Binding-site contacts:
Ligand atom O7 contacts residue LYS334 of chain 1.D at 2.9 Å (salt-bridge).
Ligand atom O4P contacts residue ARG295 of chain 1.D at 2.9 Å (salt-bridge).
Ligand atom O6 contacts residue ASN123 of chain 2.B at 3.0 Å (h-bond).
Ligand atom O3P contacts residue GLY380 of chain 1.D at 3.2 Å.
Ligand atom O3P contacts residue TRP66 of chain 2.B at 3.3 Å.
Ligand atom O6 contacts residue LYS177 of chain 1.D at 2.8 Å (salt-bridge).
Ligand atom P1 contacts residue THR65 of chain 2.B at 3.4 Å.
Ligand atom O2 contacts residue THR173 of chain 1.D at 2.8 Å (h-bond).
Ligand atom O1P contacts residue GLY404 of chain 1.D at 2.7 Å (h-bond).
Ligand atom O6 contacts residue ASP203 of chain 1.D at 3.0 Å (salt-bridge).
Ligand atom C contacts residue MG1 of chain 1.HA at 2.8 Å.
Ligand atom O3P contacts residue GLY381 of chain 1.D at 2.8 Å (h-bond).
Ligand atom O1P contacts residue LYS175 of chain 1.D at 3.4 Å.
Ligand atom O3P contacts residue THR65 of chain 2.B at 3.4 Å (h-bond).
Ligand atom O1P contacts residue THR65 of chain 2.B at 2.6 Å (h-bond).
Ligand atom O5P contacts residue SER379 of chain 1.D at 3.3 Å (h-bond).
Ligand atom O2P contacts residue GLY403 of chain 1.D at 2.9 Å (h-bond).
Ligand atom O3 contacts residue GLU204 of chain 1.D at 3.0 Å (salt-bridge).
Ligand atom O1 contacts residue LYS175 of chain 1.D at 3.2 Å (salt-bridge).
Ligand atom O4 contacts residue SER379 of chain 1.D at 2.9 Å (h-bond).
Ligand atom C3 contacts residue KCX201 of chain 1.D at 3.1 Å.
Ligand atom O3P contacts residue LYS334 of chain 1.D at 2.8 Å (salt-bridge).
Ligand atom O6P contacts residue ARG295 of chain 1.D at 2.9 Å (salt-bridge).
Ligand atom O6 contacts residue LYS175 of chain 1.D at 3.3 Å (salt-bridge).
Ligand atom O2 contacts residue MG1 of chain 1.HA at 2.2 Å.
Ligand atom O2 contacts residue LYS175 of chain 1.D at 2.9 Å (salt-bridge).
Ligand atom O5P contacts residue HIS327 of chain 1.D at 2.7 Å (h-bond).
Ligand atom C3 contacts residue MG1 of chain 1.HA at 3.0 Å.
Ligand atom O6 contacts residue MG1 of chain 1.HA at 2.1 Å.
Ligand atom C contacts residue ASN123 of chain 2.B at 3.5 Å.
Ligand atom C2 contacts residue MG1 of chain 1.HA at 2.8 Å.
Ligand atom O2 contacts residue KCX201 of chain 1.D at 3.1 Å (h-bond).
Ligand atom O3 contacts residue MG1 of chain 1.HA at 2.2 Å.
Ligand atom O3 contacts residue HIS294 of chain 1.D at 2.9 Å (h-bond).
Ligand atom O4 contacts residue GLY380 of chain 1.D at 3.4 Å (h-bond).
Ligand atom O7 contacts residue GLU60 of chain 2.B at 3.4 Å (salt-bridge).
Ligand atom O3 contacts residue KCX201 of chain 1.D at 2.5 Å (h-bond).
Ligand atom C contacts residue LYS175 of chain 1.D at 3.4 Å.
Ligand atom O2 contacts residue ASP203 of chain 1.D at 3.3 Å (salt-bridge).
Ligand atom O6 contacts residue GLU204 of chain 1.D at 3.1 Å (salt-bridge).

Sequence of chain 2.B:
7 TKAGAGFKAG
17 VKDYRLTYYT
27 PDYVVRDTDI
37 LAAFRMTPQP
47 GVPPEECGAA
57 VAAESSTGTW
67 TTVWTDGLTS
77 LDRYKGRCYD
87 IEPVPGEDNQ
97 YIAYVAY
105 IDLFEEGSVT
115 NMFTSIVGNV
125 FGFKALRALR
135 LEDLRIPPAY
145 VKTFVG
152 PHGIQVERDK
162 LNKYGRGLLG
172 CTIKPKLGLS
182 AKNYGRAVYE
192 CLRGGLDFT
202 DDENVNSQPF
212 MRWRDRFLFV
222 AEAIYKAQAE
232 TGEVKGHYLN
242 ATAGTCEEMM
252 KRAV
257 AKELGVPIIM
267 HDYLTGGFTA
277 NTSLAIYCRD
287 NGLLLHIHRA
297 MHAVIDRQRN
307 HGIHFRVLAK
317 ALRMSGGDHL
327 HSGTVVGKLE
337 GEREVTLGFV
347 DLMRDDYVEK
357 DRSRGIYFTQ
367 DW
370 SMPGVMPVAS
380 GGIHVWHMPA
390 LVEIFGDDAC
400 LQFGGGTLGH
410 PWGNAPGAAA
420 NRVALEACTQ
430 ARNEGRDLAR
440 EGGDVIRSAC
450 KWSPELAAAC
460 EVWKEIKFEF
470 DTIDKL

The small molecule below binds the protein below.
Small molecule (SMILES): O=C(O)[C@@](O)(COP(=O)(O)O)[C@H](O)[C@H](O)COP(=O)(O)O

Sequence of chain 1.D:
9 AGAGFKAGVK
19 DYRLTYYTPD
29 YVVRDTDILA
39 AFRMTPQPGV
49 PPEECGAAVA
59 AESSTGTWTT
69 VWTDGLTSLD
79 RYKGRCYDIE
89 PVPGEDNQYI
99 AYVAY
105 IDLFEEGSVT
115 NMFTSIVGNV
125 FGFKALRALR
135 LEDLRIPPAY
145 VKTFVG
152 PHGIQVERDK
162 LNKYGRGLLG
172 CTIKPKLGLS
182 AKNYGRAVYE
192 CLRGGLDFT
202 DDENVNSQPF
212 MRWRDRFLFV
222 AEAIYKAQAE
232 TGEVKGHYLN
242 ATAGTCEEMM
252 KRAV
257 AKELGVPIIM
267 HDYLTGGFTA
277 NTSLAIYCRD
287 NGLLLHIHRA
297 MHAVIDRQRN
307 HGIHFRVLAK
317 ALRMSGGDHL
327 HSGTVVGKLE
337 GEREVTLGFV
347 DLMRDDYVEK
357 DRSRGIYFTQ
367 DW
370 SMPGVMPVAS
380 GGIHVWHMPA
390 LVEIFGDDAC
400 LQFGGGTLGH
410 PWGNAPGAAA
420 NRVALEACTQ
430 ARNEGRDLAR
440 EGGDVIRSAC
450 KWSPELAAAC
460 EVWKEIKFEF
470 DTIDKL